Sequence of chain 1.F:
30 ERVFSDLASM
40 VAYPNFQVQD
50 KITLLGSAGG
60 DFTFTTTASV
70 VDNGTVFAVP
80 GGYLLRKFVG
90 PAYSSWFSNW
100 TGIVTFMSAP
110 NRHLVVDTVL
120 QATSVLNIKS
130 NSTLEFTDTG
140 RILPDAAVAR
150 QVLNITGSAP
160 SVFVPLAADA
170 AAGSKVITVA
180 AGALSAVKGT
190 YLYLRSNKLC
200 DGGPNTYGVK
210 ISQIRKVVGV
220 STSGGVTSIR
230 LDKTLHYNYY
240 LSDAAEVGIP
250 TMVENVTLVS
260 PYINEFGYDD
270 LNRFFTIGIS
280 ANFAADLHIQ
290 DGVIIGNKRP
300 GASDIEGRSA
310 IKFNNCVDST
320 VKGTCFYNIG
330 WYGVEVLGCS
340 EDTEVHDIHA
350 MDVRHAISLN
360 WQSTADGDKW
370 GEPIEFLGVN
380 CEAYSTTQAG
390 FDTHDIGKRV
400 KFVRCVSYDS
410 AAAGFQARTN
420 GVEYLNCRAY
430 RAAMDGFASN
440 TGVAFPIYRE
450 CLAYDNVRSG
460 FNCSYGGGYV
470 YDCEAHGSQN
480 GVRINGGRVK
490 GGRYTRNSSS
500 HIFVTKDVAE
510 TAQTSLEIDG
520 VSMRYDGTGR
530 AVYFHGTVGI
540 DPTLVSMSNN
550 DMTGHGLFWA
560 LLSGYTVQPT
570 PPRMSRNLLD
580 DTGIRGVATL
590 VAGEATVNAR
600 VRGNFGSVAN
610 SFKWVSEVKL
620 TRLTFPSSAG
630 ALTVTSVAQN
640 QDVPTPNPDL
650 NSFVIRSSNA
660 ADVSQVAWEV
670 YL

The small molecule below binds the protein below.
Small molecule (SMILES): CC(=O)O[C@H]1[C@H](O)[C@H](O[C@@H]2[C@@H](O)[C@H](O)O[C@H](CO)[C@H]2O)O[C@@H](C)[C@H]1O

Sequence of chain 1.D:
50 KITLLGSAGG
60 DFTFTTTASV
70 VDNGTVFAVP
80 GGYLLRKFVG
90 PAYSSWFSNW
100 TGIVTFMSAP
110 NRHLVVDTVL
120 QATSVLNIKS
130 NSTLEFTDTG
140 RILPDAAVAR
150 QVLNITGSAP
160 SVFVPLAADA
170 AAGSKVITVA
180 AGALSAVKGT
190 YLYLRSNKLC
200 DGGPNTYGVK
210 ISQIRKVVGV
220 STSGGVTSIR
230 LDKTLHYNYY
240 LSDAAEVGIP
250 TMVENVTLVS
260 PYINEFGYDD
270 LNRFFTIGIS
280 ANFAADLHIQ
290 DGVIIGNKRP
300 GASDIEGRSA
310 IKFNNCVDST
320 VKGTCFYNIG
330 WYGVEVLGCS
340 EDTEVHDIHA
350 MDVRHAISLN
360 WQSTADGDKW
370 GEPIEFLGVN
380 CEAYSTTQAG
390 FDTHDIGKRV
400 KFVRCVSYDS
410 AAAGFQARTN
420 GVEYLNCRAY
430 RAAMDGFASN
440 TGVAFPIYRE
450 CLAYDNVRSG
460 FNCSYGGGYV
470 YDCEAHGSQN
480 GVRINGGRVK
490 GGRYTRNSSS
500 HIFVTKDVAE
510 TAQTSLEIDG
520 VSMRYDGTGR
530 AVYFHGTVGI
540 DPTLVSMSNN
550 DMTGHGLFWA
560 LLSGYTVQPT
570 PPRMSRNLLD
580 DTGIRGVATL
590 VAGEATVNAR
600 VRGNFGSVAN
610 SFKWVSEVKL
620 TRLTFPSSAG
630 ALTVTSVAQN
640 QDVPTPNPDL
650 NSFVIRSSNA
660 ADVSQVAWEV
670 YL

Binding-site contacts:
Ligand atom C8 contacts residue ARG398 of chain 1.D at 3.8 Å.
Ligand atom C1 contacts residue ARG495 of chain 1.F at 4.2 Å.
Ligand atom C8 contacts residue TYR429 of chain 1.F at 3.9 Å (hydrophobic).
Ligand atom O4 contacts residue 98X1 of chain 1.KA at 1.4 Å.
Ligand atom C8 contacts residue ARG430 of chain 1.F at 4.2 Å.
Ligand atom C5 contacts residue ASN237 of chain 1.D at 4.4 Å.
Ligand atom C8 contacts residue ASP454 of chain 1.F at 3.4 Å.
Ligand atom O2 contacts residue ASP454 of chain 1.F at 2.5 Å (salt-bridge).
Ligand atom O7 contacts residue 98X1 of chain 1.KA at 3.4 Å (h-bond).
Ligand atom O2 contacts residue ARG495 of chain 1.F at 4.1 Å.
Ligand atom C3 contacts residue 98X1 of chain 1.KA at 3.5 Å.
Ligand atom C7 contacts residue ASP454 of chain 1.F at 3.4 Å.
Ligand atom C2 contacts residue ASP454 of chain 1.F at 3.4 Å.
Ligand atom C7 contacts residue ARG398 of chain 1.D at 4.2 Å.
Ligand atom C6 contacts residue 98X1 of chain 1.KA at 3.4 Å.
Ligand atom O4 contacts residue ARG495 of chain 1.F at 3.6 Å (salt-bridge).
Ligand atom C6 contacts residue ASN237 of chain 1.D at 4.1 Å.
Ligand atom C4 contacts residue 98X1 of chain 1.KA at 2.4 Å.
Ligand atom C2 contacts residue ARG495 of chain 1.F at 3.8 Å.
Ligand atom C3 contacts residue ASP454 of chain 1.F at 3.9 Å.
Ligand atom O3 contacts residue 98X1 of chain 1.KA at 3.1 Å (h-bond).
Ligand atom O7 contacts residue ARG430 of chain 1.F at 4.2 Å.
Ligand atom O5 contacts residue 98X1 of chain 1.KA at 4.3 Å.
Ligand atom O3 contacts residue ASP454 of chain 1.F at 3.2 Å (salt-bridge).
Ligand atom O7 contacts residue ASP454 of chain 1.F at 4.2 Å.
Ligand atom C7 contacts residue 98X1 of chain 1.KA at 3.2 Å.
Ligand atom C2 contacts residue 98X1 of chain 1.KA at 4.4 Å.
Ligand atom C8 contacts residue 98X1 of chain 1.KA at 3.3 Å.
Ligand atom C5 contacts residue 98X1 of chain 1.KA at 3.5 Å.
Ligand atom O7 contacts residue ARG398 of chain 1.D at 3.9 Å.
Ligand atom O5 contacts residue ASN237 of chain 1.D at 4.0 Å.
Ligand atom O6 contacts residue ASN237 of chain 1.D at 2.9 Å (h-bond).
Ligand atom C8 contacts residue TYR453 of chain 1.F at 4.2 Å (hydrophobic).
Ligand atom O6 contacts residue LYS197 of chain 1.D at 3.3 Å (salt-bridge).
Ligand atom C6 contacts residue LYS197 of chain 1.D at 3.4 Å.
Ligand atom O4 contacts residue ASP200 of chain 1.D at 4.3 Å.
Ligand atom O5 contacts residue ARG495 of chain 1.F at 4.3 Å.